Sequence of chain 1.I:
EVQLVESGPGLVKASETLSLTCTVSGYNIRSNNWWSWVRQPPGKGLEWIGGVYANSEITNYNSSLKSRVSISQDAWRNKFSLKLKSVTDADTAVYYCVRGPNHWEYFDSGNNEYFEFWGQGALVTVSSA

The small molecule below binds the protein below.
Small molecule (SMILES): CC(=O)N[C@H]1[C@H](O[C@H]2[C@H](O)[C@@H](NC(C)=O)CO[C@@H]2CO)O[C@H](CO)[C@@H](O[C@@H]2O[C@H](CO)[C@@H](O)[C@H](O[C@H]3O[C@H](CO)[C@@H](O)[C@H](O)[C@@H]3O)[C@@H]2O)[C@@H]1O

Binding-site contacts:
Ligand atom O5 contacts residue TRP76 of chain 1.I at 4.4 Å.
Ligand atom C1 contacts residue TYR133 of chain 1.D at 4.3 Å (hydrophobic).
Ligand atom C4 contacts residue TRP76 of chain 1.I at 4.4 Å (hydrophobic).
Ligand atom C1 contacts residue ARG77 of chain 1.I at 4.1 Å.
Ligand atom C7 contacts residue ASN116 of chain 1.D at 3.5 Å.
Ligand atom C4 contacts residue ASN116 of chain 1.D at 4.2 Å.
Ligand atom C3 contacts residue TRP76 of chain 1.I at 4.0 Å (hydrophobic).
Ligand atom O4 contacts residue ARG77 of chain 1.I at 3.4 Å (salt-bridge).
Ligand atom C1 contacts residue ASP74 of chain 1.I at 3.9 Å.
Ligand atom C5 contacts residue ASN116 of chain 1.D at 3.6 Å.
Ligand atom O5 contacts residue ASP74 of chain 1.I at 3.5 Å (salt-bridge).
Ligand atom N2 contacts residue TYR133 of chain 1.D at 4.3 Å.
Ligand atom O3 contacts residue TYR133 of chain 1.D at 4.4 Å.
Ligand atom O3 contacts residue ASP74 of chain 1.I at 4.4 Å.
Ligand atom C2 contacts residue ARG77 of chain 1.I at 4.3 Å.
Ligand atom C2 contacts residue TRP76 of chain 1.I at 4.3 Å (hydrophobic).
Ligand atom O6 contacts residue TRP76 of chain 1.I at 4.2 Å.
Ligand atom N2 contacts residue ASN116 of chain 1.D at 2.9 Å (h-bond).
Ligand atom C1 contacts residue ASN116 of chain 1.D at 1.4 Å.
Ligand atom O6 contacts residue ALA75 of chain 1.I at 4.3 Å.
Ligand atom N2 contacts residue TRP76 of chain 1.I at 4.2 Å.
Ligand atom C3 contacts residue TYR133 of chain 1.D at 4.0 Å (hydrophobic).
Ligand atom C6 contacts residue TRP76 of chain 1.I at 4.2 Å (hydrophobic).
Ligand atom C3 contacts residue ARG77 of chain 1.I at 4.3 Å.
Ligand atom C3 contacts residue ASN116 of chain 1.D at 3.8 Å.
Ligand atom C8 contacts residue LEU135 of chain 1.D at 3.8 Å (hydrophobic).
Ligand atom O5 contacts residue ARG77 of chain 1.I at 4.0 Å.
Ligand atom O4 contacts residue TYR133 of chain 1.D at 4.1 Å.
Ligand atom O5 contacts residue ASN116 of chain 1.D at 2.3 Å (h-bond).
Ligand atom C2 contacts residue ASN116 of chain 1.D at 2.5 Å.
Ligand atom O2 contacts residue ARG77 of chain 1.I at 3.4 Å (salt-bridge).
Ligand atom O2 contacts residue ASP74 of chain 1.I at 3.9 Å.
Ligand atom O3 contacts residue TRP76 of chain 1.I at 4.3 Å.
Ligand atom O6 contacts residue SER72 of chain 1.I at 4.2 Å.
Ligand atom C5 contacts residue TRP76 of chain 1.I at 3.9 Å (hydrophobic).
Ligand atom O5 contacts residue TYR133 of chain 1.D at 4.3 Å.
Ligand atom C1 contacts residue TRP76 of chain 1.I at 4.0 Å (hydrophobic).
Ligand atom O7 contacts residue ASN116 of chain 1.D at 3.8 Å.
Ligand atom O3 contacts residue ARG77 of chain 1.I at 4.3 Å.
Ligand atom N2 contacts residue LEU135 of chain 1.D at 4.3 Å.

Sequence of chain 1.D:
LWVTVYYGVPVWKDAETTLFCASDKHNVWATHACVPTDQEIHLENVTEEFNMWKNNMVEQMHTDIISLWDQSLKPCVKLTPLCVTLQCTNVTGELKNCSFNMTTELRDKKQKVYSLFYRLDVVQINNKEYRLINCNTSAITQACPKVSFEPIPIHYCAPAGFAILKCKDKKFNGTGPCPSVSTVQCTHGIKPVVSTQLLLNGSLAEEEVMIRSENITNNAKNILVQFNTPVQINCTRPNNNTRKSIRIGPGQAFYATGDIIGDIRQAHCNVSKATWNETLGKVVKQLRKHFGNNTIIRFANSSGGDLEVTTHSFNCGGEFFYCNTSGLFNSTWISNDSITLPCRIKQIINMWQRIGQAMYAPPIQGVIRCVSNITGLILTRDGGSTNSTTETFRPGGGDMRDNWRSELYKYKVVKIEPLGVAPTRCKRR